Sequence of chain 52.A:
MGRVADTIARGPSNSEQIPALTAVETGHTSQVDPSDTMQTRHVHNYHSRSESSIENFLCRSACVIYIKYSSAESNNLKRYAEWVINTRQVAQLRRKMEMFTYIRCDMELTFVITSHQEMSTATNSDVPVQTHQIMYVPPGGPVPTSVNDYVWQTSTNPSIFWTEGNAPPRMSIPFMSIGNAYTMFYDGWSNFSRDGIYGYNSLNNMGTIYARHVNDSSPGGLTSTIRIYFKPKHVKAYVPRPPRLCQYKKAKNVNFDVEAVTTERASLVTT

The small molecule below binds the protein below.
Small molecule (SMILES): CCCOc1ccc2cc(S(=O)(=O)Nc3ccc(C(=O)O)cc3)ccc2c1

Binding-site contacts:
Ligand atom C4 contacts residue ASN148 of chain 52.A at 3.3 Å.
Ligand atom C8 contacts residue ASN148 of chain 52.A at 3.3 Å.
Ligand atom C1 contacts residue GLN153 of chain 52.A at 3.4 Å.
Ligand atom N1 contacts residue GLN233 of chain 3.C at 3.3 Å (h-bond).
Ligand atom C6 contacts residue GLN153 of chain 52.A at 3.2 Å.
Ligand atom C3 contacts residue ASN148 of chain 52.A at 3.5 Å.
Ligand atom O1 contacts residue TYR150 of chain 52.A at 3.0 Å (h-bond).
Ligand atom C8 contacts residue ASP234 of chain 3.C at 3.3 Å.
Ligand atom O1 contacts residue ASP149 of chain 52.A at 3.6 Å.
Ligand atom C20 contacts residue ARG227 of chain 3.A at 3.6 Å.
Ligand atom C3 contacts residue ASP149 of chain 52.A at 3.5 Å.
Ligand atom O2 contacts residue PHE236 of chain 3.C at 3.4 Å (h-bond).
Ligand atom C7 contacts residue THR235 of chain 3.C at 3.8 Å.
Ligand atom C2 contacts residue TYR66 of chain 3.A at 3.8 Å (hydrophobic).
Ligand atom C14 contacts residue TYR66 of chain 3.A at 3.4 Å (hydrophobic).
Ligand atom O2 contacts residue THR235 of chain 3.C at 3.0 Å.
Ligand atom C4 contacts residue ASP149 of chain 52.A at 3.5 Å.
Ligand atom N1 contacts residue PHE236 of chain 3.C at 3.6 Å.
Ligand atom O2 contacts residue ASP234 of chain 3.C at 3.7 Å.
Ligand atom C5 contacts residue GLN153 of chain 52.A at 3.2 Å.
Ligand atom C6 contacts residue PHE236 of chain 3.C at 3.5 Å (hydrophobic).
Ligand atom O5 contacts residue TYR229 of chain 3.A at 3.8 Å.
Ligand atom C13 contacts residue TYR66 of chain 3.A at 3.4 Å (hydrophobic).
Ligand atom C10 contacts residue ASN148 of chain 52.A at 3.7 Å.
Ligand atom C16 contacts residue PHE236 of chain 3.C at 3.7 Å (hydrophobic).
Ligand atom C15 contacts residue TYR66 of chain 3.A at 3.4 Å (hydrophobic).
Ligand atom C10 contacts residue ASP234 of chain 3.C at 3.8 Å.
Ligand atom O4 contacts residue ARG227 of chain 3.A at 3.3 Å (salt-bridge).
Ligand atom C9 contacts residue ASN148 of chain 52.A at 3.7 Å.
Ligand atom O4 contacts residue ARG212 of chain 52.A at 2.8 Å (salt-bridge).
Ligand atom C9 contacts residue ASP234 of chain 3.C at 3.6 Å.
Ligand atom S1 contacts residue GLN233 of chain 3.C at 3.7 Å.
Ligand atom N1 contacts residue GLN153 of chain 52.A at 2.7 Å (h-bond).
Ligand atom O2 contacts residue GLN233 of chain 3.C at 3.0 Å.
Ligand atom C20 contacts residue ARG212 of chain 52.A at 3.4 Å.
Ligand atom O1 contacts residue GLN233 of chain 3.C at 3.5 Å (h-bond).
Ligand atom O5 contacts residue TRP152 of chain 52.A at 3.5 Å (h-bond).
Ligand atom O5 contacts residue ARG212 of chain 52.A at 3.3 Å (salt-bridge).
Ligand atom O5 contacts residue ARG227 of chain 3.A at 3.5 Å (salt-bridge).
Ligand atom C16 contacts residue THR235 of chain 3.C at 3.8 Å.

Sequence of chain 3.A:
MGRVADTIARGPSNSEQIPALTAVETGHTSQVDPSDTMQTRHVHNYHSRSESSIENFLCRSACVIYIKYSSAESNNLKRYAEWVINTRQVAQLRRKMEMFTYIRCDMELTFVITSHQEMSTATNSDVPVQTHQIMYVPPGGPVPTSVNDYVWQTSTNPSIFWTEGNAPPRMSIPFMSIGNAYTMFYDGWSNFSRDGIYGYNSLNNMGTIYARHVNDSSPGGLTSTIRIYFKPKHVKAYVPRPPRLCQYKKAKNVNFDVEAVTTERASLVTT

Sequence of chain 3.C:
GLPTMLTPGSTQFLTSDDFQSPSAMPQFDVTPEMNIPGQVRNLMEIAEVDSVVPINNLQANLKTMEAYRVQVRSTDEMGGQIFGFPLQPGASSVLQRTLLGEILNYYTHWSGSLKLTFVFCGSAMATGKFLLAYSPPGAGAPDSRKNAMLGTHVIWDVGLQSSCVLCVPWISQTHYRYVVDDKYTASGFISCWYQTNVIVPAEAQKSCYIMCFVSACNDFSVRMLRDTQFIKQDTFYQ